This protein binds this small molecule.
Small molecule (SMILES): CN1CCC(n2cc(Nc3ncc4nnn(-c5ccc(F)cc5C#N)c4n3)cn2)CC1

Sequence of chain 1.D:
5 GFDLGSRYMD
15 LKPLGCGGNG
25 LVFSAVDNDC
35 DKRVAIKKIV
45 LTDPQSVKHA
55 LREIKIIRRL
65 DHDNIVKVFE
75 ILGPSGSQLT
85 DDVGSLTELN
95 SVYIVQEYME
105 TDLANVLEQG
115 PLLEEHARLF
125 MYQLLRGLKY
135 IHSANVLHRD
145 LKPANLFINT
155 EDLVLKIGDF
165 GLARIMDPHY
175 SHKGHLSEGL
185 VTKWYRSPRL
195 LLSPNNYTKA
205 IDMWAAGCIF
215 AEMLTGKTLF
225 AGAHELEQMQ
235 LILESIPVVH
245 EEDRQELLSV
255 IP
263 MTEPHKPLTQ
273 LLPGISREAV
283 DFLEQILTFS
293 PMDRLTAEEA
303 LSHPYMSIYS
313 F

Binding-site contacts:
Ligand atom N31 contacts residue PHE164 of chain 1.D at 3.1 Å.
Ligand atom C30 contacts residue VAL26 of chain 1.D at 3.9 Å (hydrophobic).
Ligand atom C3 contacts residue ALA39 of chain 1.D at 3.8 Å (hydrophobic).
Ligand atom C27 contacts residue THR105 of chain 1.D at 3.9 Å.
Ligand atom C14 contacts residue PHE151 of chain 1.D at 3.5 Å (hydrophobic).
Ligand atom C26 contacts residue ASN109 of chain 1.D at 4.0 Å.
Ligand atom N2 contacts residue GLU101 of chain 1.D at 3.7 Å.
Ligand atom C1 contacts residue MET103 of chain 1.D at 3.6 Å (hydrophobic).
Ligand atom C10 contacts residue VAL26 of chain 1.D at 3.6 Å (hydrophobic).
Ligand atom C17 contacts residue GLU104 of chain 1.D at 3.5 Å.
Ligand atom C30 contacts residue LYS41 of chain 1.D at 4.0 Å.
Ligand atom C11 contacts residue VAL26 of chain 1.D at 3.4 Å (hydrophobic).
Ligand atom N21 contacts residue TYR102 of chain 1.D at 3.5 Å.
Ligand atom N2 contacts residue ALA39 of chain 1.D at 4.0 Å.
Ligand atom C30 contacts residue PHE164 of chain 1.D at 3.9 Å (hydrophobic).
Ligand atom C4 contacts residue PHE151 of chain 1.D at 4.0 Å (hydrophobic).
Ligand atom N31 contacts residue LYS41 of chain 1.D at 3.5 Å.
Ligand atom N21 contacts residue MET103 of chain 1.D at 2.8 Å (h-bond).
Ligand atom C9 contacts residue PHE151 of chain 1.D at 3.6 Å (hydrophobic).
Ligand atom C9 contacts residue VAL26 of chain 1.D at 4.0 Å (hydrophobic).
Ligand atom F29 contacts residue VAL26 of chain 1.D at 4.0 Å.
Ligand atom N6 contacts residue PHE151 of chain 1.D at 3.6 Å.
Ligand atom C18 contacts residue TYR102 of chain 1.D at 4.0 Å (hydrophobic).
Ligand atom N2 contacts residue TYR102 of chain 1.D at 3.8 Å.
Ligand atom N31 contacts residue GLN100 of chain 1.D at 3.8 Å.
Ligand atom C27 contacts residue GLU104 of chain 1.D at 3.5 Å.
Ligand atom C17 contacts residue MET103 of chain 1.D at 3.5 Å (hydrophobic).
Ligand atom N2 contacts residue MET103 of chain 1.D at 2.9 Å (h-bond).
Ligand atom C12 contacts residue VAL26 of chain 1.D at 3.9 Å (hydrophobic).
Ligand atom C3 contacts residue MET103 of chain 1.D at 3.6 Å (hydrophobic).
Ligand atom C23 contacts residue TYR102 of chain 1.D at 3.9 Å (hydrophobic).
Ligand atom F29 contacts residue ASN23 of chain 1.D at 3.2 Å.
Ligand atom C18 contacts residue MET103 of chain 1.D at 3.4 Å (hydrophobic).
Ligand atom N7 contacts residue PHE151 of chain 1.D at 3.4 Å.
Ligand atom C5 contacts residue PHE151 of chain 1.D at 3.4 Å (hydrophobic).
Ligand atom C17 contacts residue TYR102 of chain 1.D at 3.3 Å (hydrophobic).
Ligand atom N8 contacts residue GLN100 of chain 1.D at 3.8 Å.
Ligand atom N15 contacts residue PHE151 of chain 1.D at 3.6 Å.
Ligand atom C4 contacts residue ALA39 of chain 1.D at 3.9 Å (hydrophobic).
Ligand atom C3 contacts residue GLU101 of chain 1.D at 3.1 Å.